Sequence of chain 1.B:
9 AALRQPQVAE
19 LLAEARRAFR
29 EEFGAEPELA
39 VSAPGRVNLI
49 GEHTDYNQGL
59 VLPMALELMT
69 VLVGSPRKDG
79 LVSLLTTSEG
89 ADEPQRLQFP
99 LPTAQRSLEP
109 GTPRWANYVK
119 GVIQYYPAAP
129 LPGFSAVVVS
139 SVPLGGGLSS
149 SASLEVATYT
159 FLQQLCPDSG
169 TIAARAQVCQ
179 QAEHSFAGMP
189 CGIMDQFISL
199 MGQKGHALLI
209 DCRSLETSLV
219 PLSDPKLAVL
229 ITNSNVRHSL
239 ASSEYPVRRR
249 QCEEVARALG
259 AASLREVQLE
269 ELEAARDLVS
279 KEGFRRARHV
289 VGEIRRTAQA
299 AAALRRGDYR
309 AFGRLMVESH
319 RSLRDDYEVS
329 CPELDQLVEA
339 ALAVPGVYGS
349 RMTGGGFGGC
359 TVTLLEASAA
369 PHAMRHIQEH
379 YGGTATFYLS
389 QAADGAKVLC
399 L

Binding-site contacts:
Ligand atom C25 contacts residue VAL136 of chain 1.B at 3.9 Å (hydrophobic).
Ligand atom C24 contacts residue VAL136 of chain 1.B at 3.4 Å (hydrophobic).
Ligand atom N16 contacts residue SER148 of chain 1.B at 3.7 Å.
Ligand atom C24 contacts residue SER138 of chain 1.B at 3.9 Å.
Ligand atom C23 contacts residue LEU152 of chain 1.B at 3.8 Å (hydrophobic).
Ligand atom N19 contacts residue LEU142 of chain 1.B at 3.7 Å.
Ligand atom C23 contacts residue LEU142 of chain 1.B at 3.9 Å (hydrophobic).
Ligand atom O22 contacts residue SER149 of chain 1.B at 3.8 Å.
Ligand atom C15 contacts residue TYR116 of chain 1.B at 3.7 Å (hydrophobic).
Ligand atom C25 contacts residue THR84 of chain 1.B at 3.5 Å.
Ligand atom C13 contacts residue TYR116 of chain 1.B at 3.9 Å (hydrophobic).
Ligand atom C06 contacts residue TYR116 of chain 1.B at 3.5 Å (hydrophobic).
Ligand atom N17 contacts residue TYR116 of chain 1.B at 4.0 Å.
Ligand atom O22 contacts residue SER148 of chain 1.B at 3.4 Å.
Ligand atom C15 contacts residue SER148 of chain 1.B at 3.6 Å.
Ligand atom C12 contacts residue ARG112 of chain 1.B at 3.6 Å.
Ligand atom C26 contacts residue LEU142 of chain 1.B at 3.9 Å (hydrophobic).
Ligand atom C18 contacts residue LEU142 of chain 1.B at 3.6 Å (hydrophobic).
Ligand atom N17 contacts residue SER149 of chain 1.B at 3.3 Å (h-bond).
Ligand atom C18 contacts residue SER149 of chain 1.B at 4.0 Å.
Ligand atom O22 contacts residue LEU142 of chain 1.B at 3.4 Å.
Ligand atom O01 contacts residue ARG112 of chain 1.B at 3.2 Å (salt-bridge).
Ligand atom C23 contacts residue THR68 of chain 1.B at 4.0 Å.
Ligand atom C25 contacts residue SER86 of chain 1.B at 3.5 Å.
Ligand atom C12 contacts residue TRP113 of chain 1.B at 3.8 Å (hydrophobic).
Ligand atom N17 contacts residue SER148 of chain 1.B at 3.0 Å (h-bond).
Ligand atom C21 contacts residue LEU142 of chain 1.B at 3.4 Å (hydrophobic).
Ligand atom C23 contacts residue SER138 of chain 1.B at 3.6 Å.
Ligand atom C10 contacts residue GLY88 of chain 1.B at 3.7 Å.
Ligand atom C24 contacts residue SER86 of chain 1.B at 3.4 Å.
Ligand atom C11 contacts residue ASP90 of chain 1.B at 3.1 Å.
Ligand atom C04 contacts residue ARG235 of chain 1.B at 3.8 Å.
Ligand atom C26 contacts residue TRP113 of chain 1.B at 3.4 Å (hydrophobic).
Ligand atom C20 contacts residue TRP113 of chain 1.B at 4.0 Å (hydrophobic).
Ligand atom C20 contacts residue LEU142 of chain 1.B at 3.6 Å (hydrophobic).
Ligand atom N16 contacts residue TYR116 of chain 1.B at 3.3 Å (h-bond).
Ligand atom C21 contacts residue LEU152 of chain 1.B at 3.6 Å (hydrophobic).
Ligand atom C20 contacts residue LEU152 of chain 1.B at 3.8 Å (hydrophobic).
Ligand atom C12 contacts residue ASP90 of chain 1.B at 3.5 Å.
Ligand atom C18 contacts residue SER148 of chain 1.B at 3.7 Å.

This protein binds this small molecule.
Small molecule (SMILES): O=C1CCCC2=C1C1(CCCCC1)N=C(Nc1nc3ccccc3o1)N2